This protein binds this small molecule.
Small molecule (SMILES): CC(=O)N[C@H]1[C@H](O[C@H]2[C@H](O)[C@@H](NC(C)=O)CO[C@@H]2CO)O[C@H](CO)[C@@H](O[C@@H]2O[C@H](CO)[C@@H](O)[C@H](O)[C@@H]2O)[C@@H]1O

Binding-site contacts:
Ligand atom C7 contacts residue ASN37 of chain 1.A at 3.3 Å.
Ligand atom O6 contacts residue THR39 of chain 1.A at 3.6 Å (h-bond).
Ligand atom O5 contacts residue THR317 of chain 1.A at 4.1 Å.
Ligand atom O5 contacts residue ALA38 of chain 1.A at 3.7 Å.
Ligand atom N2 contacts residue ASN37 of chain 1.A at 2.8 Å (h-bond).
Ligand atom O5 contacts residue ASN37 of chain 1.A at 2.4 Å (h-bond).
Ligand atom O6 contacts residue ALA38 of chain 1.A at 4.2 Å.
Ligand atom C1 contacts residue ALA38 of chain 1.A at 4.4 Å (hydrophobic).
Ligand atom C5 contacts residue ALA38 of chain 1.A at 4.1 Å (hydrophobic).
Ligand atom C5 contacts residue ASN37 of chain 1.A at 3.6 Å.
Ligand atom C1 contacts residue THR317 of chain 1.A at 4.5 Å.
Ligand atom C2 contacts residue ASN37 of chain 1.A at 2.5 Å.
Ligand atom C3 contacts residue ASN37 of chain 1.A at 3.8 Å.
Ligand atom C6 contacts residue ALA38 of chain 1.A at 3.9 Å (hydrophobic).
Ligand atom O7 contacts residue ASN37 of chain 1.A at 3.6 Å (h-bond).
Ligand atom C6 contacts residue THR39 of chain 1.A at 4.1 Å.
Ligand atom C1 contacts residue ASN37 of chain 1.A at 1.4 Å.
Ligand atom C8 contacts residue ASN37 of chain 1.A at 4.4 Å.
Ligand atom C4 contacts residue ASN37 of chain 1.A at 4.2 Å.

Sequence of chain 1.A:
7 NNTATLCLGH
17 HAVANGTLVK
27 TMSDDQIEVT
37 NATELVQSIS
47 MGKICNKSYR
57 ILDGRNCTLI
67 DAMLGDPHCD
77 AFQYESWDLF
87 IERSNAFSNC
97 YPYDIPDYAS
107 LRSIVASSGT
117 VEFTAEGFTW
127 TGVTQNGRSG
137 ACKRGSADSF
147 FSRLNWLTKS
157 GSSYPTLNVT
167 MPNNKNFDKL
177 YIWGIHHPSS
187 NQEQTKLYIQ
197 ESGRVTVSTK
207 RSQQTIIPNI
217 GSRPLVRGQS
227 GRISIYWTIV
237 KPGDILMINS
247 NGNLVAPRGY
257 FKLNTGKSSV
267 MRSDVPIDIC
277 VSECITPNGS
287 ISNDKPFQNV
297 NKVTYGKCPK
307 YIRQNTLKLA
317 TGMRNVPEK